The small molecule below binds the protein below.
Small molecule (SMILES): CC(=O)N[C@H]1[C@H](O[C@H]2[C@H](O)[C@@H](NC(C)=O)CO[C@@H]2CO)O[C@H](CO)[C@@H](O)[C@@H]1O

Sequence of chain 1.A:
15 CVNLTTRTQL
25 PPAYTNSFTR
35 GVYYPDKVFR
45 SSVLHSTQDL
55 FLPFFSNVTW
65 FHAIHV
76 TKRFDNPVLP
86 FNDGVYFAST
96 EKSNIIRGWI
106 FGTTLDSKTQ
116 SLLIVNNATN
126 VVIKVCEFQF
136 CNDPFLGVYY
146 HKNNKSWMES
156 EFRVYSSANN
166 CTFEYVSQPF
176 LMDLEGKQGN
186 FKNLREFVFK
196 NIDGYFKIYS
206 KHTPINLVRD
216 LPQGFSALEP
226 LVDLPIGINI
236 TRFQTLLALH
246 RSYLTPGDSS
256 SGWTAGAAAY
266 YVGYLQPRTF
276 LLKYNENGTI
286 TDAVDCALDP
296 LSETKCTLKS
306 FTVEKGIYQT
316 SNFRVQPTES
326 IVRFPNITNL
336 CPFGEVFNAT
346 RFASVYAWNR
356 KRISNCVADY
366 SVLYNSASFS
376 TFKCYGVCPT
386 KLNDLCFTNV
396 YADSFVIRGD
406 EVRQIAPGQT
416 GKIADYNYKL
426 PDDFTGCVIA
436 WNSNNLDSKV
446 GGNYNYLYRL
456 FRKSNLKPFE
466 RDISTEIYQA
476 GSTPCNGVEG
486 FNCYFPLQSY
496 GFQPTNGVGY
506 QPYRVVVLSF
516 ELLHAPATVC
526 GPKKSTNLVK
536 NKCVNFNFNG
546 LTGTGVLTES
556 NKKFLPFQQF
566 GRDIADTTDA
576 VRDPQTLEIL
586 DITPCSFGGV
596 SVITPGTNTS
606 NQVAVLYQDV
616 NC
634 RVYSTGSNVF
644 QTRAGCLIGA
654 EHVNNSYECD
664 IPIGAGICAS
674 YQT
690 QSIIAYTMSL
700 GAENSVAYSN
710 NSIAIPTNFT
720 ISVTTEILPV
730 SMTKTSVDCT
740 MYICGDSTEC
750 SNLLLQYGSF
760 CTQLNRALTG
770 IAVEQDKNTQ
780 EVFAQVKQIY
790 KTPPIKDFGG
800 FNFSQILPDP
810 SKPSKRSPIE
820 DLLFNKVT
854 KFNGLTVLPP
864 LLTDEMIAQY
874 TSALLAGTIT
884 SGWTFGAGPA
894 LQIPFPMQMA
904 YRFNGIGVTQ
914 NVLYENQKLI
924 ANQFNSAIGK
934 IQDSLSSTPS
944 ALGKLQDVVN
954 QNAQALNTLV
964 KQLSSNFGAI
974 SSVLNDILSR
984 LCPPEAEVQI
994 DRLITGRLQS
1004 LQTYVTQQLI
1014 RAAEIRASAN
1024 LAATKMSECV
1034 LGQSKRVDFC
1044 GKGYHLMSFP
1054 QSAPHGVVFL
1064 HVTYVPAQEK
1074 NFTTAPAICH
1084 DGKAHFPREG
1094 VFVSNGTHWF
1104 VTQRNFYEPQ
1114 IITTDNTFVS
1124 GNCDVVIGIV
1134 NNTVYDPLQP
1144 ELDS

Binding-site contacts:
Ligand atom C7 contacts residue ASN1098 of chain 1.A at 3.6 Å.
Ligand atom C3 contacts residue ASN1098 of chain 1.A at 3.9 Å.
Ligand atom C8 contacts residue HIS1101 of chain 1.A at 3.6 Å.
Ligand atom C5 contacts residue HIS1101 of chain 1.A at 4.3 Å.
Ligand atom C2 contacts residue THR1100 of chain 1.A at 3.9 Å.
Ligand atom C4 contacts residue ASN1098 of chain 1.A at 4.4 Å.
Ligand atom C3 contacts residue THR1100 of chain 1.A at 3.8 Å.
Ligand atom C1 contacts residue ASN1098 of chain 1.A at 1.5 Å.
Ligand atom C1 contacts residue PHE1103 of chain 1.A at 4.3 Å (hydrophobic).
Ligand atom O6 contacts residue PHE1103 of chain 1.A at 3.2 Å.
Ligand atom N2 contacts residue THR1100 of chain 1.A at 3.1 Å (h-bond).
Ligand atom O5 contacts residue ASN1098 of chain 1.A at 2.5 Å (h-bond).
Ligand atom C3 contacts residue HIS1101 of chain 1.A at 4.2 Å.
Ligand atom C5 contacts residue ASN1098 of chain 1.A at 3.9 Å.
Ligand atom O4 contacts residue HIS1101 of chain 1.A at 4.4 Å.
Ligand atom C1 contacts residue HIS1101 of chain 1.A at 4.2 Å.
Ligand atom N2 contacts residue ASN1098 of chain 1.A at 3.0 Å (h-bond).
Ligand atom O7 contacts residue HIS1101 of chain 1.A at 3.6 Å.
Ligand atom C7 contacts residue GLY1099 of chain 1.A at 4.3 Å.
Ligand atom C6 contacts residue PHE1103 of chain 1.A at 4.2 Å (hydrophobic).
Ligand atom C5 contacts residue PHE1103 of chain 1.A at 4.2 Å (hydrophobic).
Ligand atom O5 contacts residue PHE1103 of chain 1.A at 3.9 Å.
Ligand atom C1 contacts residue THR1100 of chain 1.A at 4.1 Å.
Ligand atom C7 contacts residue HIS1101 of chain 1.A at 4.0 Å.
Ligand atom O3 contacts residue THR1100 of chain 1.A at 4.3 Å.
Ligand atom C8 contacts residue ASN1098 of chain 1.A at 4.1 Å.
Ligand atom C8 contacts residue GLY1099 of chain 1.A at 3.7 Å.
Ligand atom C8 contacts residue THR1100 of chain 1.A at 3.9 Å.
Ligand atom C7 contacts residue THR1100 of chain 1.A at 4.0 Å.
Ligand atom O7 contacts residue ASN1098 of chain 1.A at 3.8 Å.
Ligand atom C2 contacts residue ASN1098 of chain 1.A at 2.6 Å.